Sequence of chain 1.G:
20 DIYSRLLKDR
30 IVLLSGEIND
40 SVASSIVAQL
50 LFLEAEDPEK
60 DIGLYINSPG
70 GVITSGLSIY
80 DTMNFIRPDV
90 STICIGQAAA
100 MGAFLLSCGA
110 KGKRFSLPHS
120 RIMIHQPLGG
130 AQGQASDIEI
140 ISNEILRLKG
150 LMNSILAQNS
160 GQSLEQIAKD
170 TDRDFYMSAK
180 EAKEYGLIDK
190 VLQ

Binding-site contacts:
Ligand atom CB contacts residue LEU147 of chain 1.G at 4.0 Å (hydrophobic).
Ligand atom CB contacts residue ALA99 of chain 1.G at 4.0 Å (hydrophobic).
Ligand atom CA contacts residue GLY70 of chain 1.G at 3.4 Å.
Ligand atom C contacts residue ILE72 of chain 1.G at 3.7 Å (hydrophobic).
Ligand atom C contacts residue GLY70 of chain 1.G at 3.7 Å.
Ligand atom CA contacts residue ILE72 of chain 1.G at 3.7 Å (hydrophobic).
Ligand atom O contacts residue LEU127 of chain 1.G at 2.7 Å (h-bond).
Ligand atom OXT contacts residue HIS124 of chain 1.G at 2.6 Å (h-bond).
Ligand atom CB contacts residue VAL71 of chain 1.G at 4.1 Å (hydrophobic).
Ligand atom N contacts residue GLY70 of chain 1.G at 3.0 Å (h-bond).
Ligand atom N contacts residue ILE72 of chain 1.G at 3.9 Å.
Ligand atom O contacts residue MET100 of chain 1.G at 3.0 Å (h-bond).
Ligand atom CB contacts residue MET151 of chain 1.G at 3.7 Å (hydrophobic).
Ligand atom O contacts residue ALA99 of chain 1.G at 2.9 Å.
Ligand atom OXT contacts residue LEU127 of chain 1.G at 4.3 Å.
Ligand atom C contacts residue GLY69 of chain 1.G at 4.3 Å.
Ligand atom O contacts residue PRO126 of chain 1.G at 3.4 Å.
Ligand atom CB contacts residue ILE72 of chain 1.G at 4.1 Å (hydrophobic).
Ligand atom O contacts residue VAL71 of chain 1.G at 3.8 Å.
Ligand atom CA contacts residue ALA99 of chain 1.G at 4.0 Å (hydrophobic).
Ligand atom CB contacts residue ILE144 of chain 1.G at 4.3 Å (hydrophobic).
Ligand atom CA contacts residue HIS124 of chain 1.G at 3.4 Å.
Ligand atom CB contacts residue HIS124 of chain 1.G at 4.0 Å.
Ligand atom CB contacts residue LEU127 of chain 1.G at 3.9 Å (hydrophobic).
Ligand atom C contacts residue MET100 of chain 1.G at 3.8 Å (hydrophobic).
Ligand atom OXT contacts residue ALA99 of chain 1.G at 3.1 Å.
Ligand atom N contacts residue VAL71 of chain 1.G at 4.0 Å.
Ligand atom CB contacts residue GLY70 of chain 1.G at 3.4 Å.
Ligand atom C contacts residue ALA99 of chain 1.G at 3.0 Å (hydrophobic).
Ligand atom C contacts residue LEU127 of chain 1.G at 3.5 Å (hydrophobic).
Ligand atom O contacts residue ILE72 of chain 1.G at 3.2 Å (h-bond).
Ligand atom C contacts residue HIS124 of chain 1.G at 3.2 Å.
Ligand atom N contacts residue LEU127 of chain 1.G at 2.7 Å (h-bond).
Ligand atom O contacts residue HIS124 of chain 1.G at 4.2 Å.
Ligand atom CB contacts residue MET100 of chain 1.G at 3.7 Å (hydrophobic).
Ligand atom O contacts residue GLY69 of chain 1.G at 3.3 Å.
Ligand atom CA contacts residue LEU127 of chain 1.G at 3.4 Å (hydrophobic).
Ligand atom CA contacts residue VAL71 of chain 1.G at 4.2 Å (hydrophobic).
Ligand atom CB contacts residue ARG120 of chain 1.I at 4.0 Å.
Ligand atom O contacts residue GLY70 of chain 1.G at 3.0 Å (h-bond).

A protein and the small-molecule ligand that binds it are described below.
Small molecule (SMILES): C[C@H](N)C(=O)N[C@@H](C)C(=O)N[C@@H](C)C(=O)N[C@@H](C)C(=O)O

Sequence of chain 1.I:
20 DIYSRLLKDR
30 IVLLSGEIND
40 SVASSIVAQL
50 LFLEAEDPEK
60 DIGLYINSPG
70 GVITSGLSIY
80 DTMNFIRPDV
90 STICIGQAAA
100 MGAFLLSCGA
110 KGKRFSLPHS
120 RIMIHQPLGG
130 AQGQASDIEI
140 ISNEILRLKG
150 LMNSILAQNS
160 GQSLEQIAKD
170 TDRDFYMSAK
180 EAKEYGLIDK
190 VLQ